Sequence of chain 1.A:
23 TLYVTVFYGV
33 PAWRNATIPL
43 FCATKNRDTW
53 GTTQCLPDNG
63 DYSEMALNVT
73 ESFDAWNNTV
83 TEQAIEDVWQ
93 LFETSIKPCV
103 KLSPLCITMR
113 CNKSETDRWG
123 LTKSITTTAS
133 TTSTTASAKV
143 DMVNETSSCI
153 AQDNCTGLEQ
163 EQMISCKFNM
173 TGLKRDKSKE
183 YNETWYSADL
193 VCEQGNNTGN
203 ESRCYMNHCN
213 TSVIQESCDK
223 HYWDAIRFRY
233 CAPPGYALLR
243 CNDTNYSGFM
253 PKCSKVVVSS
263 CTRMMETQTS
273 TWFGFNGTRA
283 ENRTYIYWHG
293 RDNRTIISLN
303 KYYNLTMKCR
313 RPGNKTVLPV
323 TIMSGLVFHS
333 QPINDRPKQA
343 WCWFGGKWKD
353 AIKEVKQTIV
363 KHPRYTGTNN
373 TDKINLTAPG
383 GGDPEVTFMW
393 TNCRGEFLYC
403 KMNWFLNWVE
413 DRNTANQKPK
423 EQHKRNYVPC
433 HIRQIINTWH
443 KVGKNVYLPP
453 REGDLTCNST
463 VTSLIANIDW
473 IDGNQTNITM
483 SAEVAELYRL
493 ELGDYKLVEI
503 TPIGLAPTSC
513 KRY

This protein binds this small molecule.
Small molecule (SMILES): CC(=O)N[C@H]1[C@H](O[C@H]2[C@H](O)[C@@H](NC(C)=O)CO[C@@H]2CO)O[C@H](CO)[C@@H](O)[C@@H]1O

Binding-site contacts:
Ligand atom C1 contacts residue ASN316 of chain 1.A at 1.5 Å.
Ligand atom C8 contacts residue GLY455 of chain 1.A at 4.3 Å.
Ligand atom C8 contacts residue ASN316 of chain 1.A at 4.0 Å.
Ligand atom C8 contacts residue ASP456 of chain 1.A at 4.4 Å.
Ligand atom C2 contacts residue ASN316 of chain 1.A at 2.5 Å.
Ligand atom C7 contacts residue ASN316 of chain 1.A at 3.3 Å.
Ligand atom C4 contacts residue ASN316 of chain 1.A at 4.4 Å.
Ligand atom C5 contacts residue ASN316 of chain 1.A at 3.8 Å.
Ligand atom O7 contacts residue ASN316 of chain 1.A at 3.2 Å (h-bond).
Ligand atom N2 contacts residue ASN316 of chain 1.A at 3.0 Å (h-bond).
Ligand atom O5 contacts residue ASN316 of chain 1.A at 2.5 Å (h-bond).
Ligand atom C3 contacts residue ASN316 of chain 1.A at 3.9 Å.